Binding-site contacts:
Ligand atom O3 contacts residue PHE142 of chain 1.E at 3.6 Å.
Ligand atom C4 contacts residue GLN133 of chain 1.E at 3.7 Å.
Ligand atom CAH contacts residue TYR48 of chain 1.E at 3.6 Å (hydrophobic).
Ligand atom CAJ contacts residue TYR48 of chain 1.E at 3.4 Å (hydrophobic).
Ligand atom O2 contacts residue ILE13 of chain 1.E at 3.5 Å.
Ligand atom CAG contacts residue TYR48 of chain 1.E at 3.8 Å (hydrophobic).
Ligand atom O6 contacts residue ASP54 of chain 1.E at 2.6 Å (salt-bridge).
Ligand atom C4 contacts residue ASP54 of chain 1.E at 3.4 Å.
Ligand atom C2 contacts residue PHE1 of chain 1.E at 3.6 Å (hydrophobic).
Ligand atom CAL contacts residue TYR48 of chain 1.E at 3.6 Å (hydrophobic).
Ligand atom O3 contacts residue ASN135 of chain 1.E at 3.6 Å (h-bond).
Ligand atom O6 contacts residue PHE1 of chain 1.E at 2.7 Å (h-bond).
Ligand atom C6 contacts residue ASP54 of chain 1.E at 3.5 Å.
Ligand atom CAE contacts residue ILE52 of chain 1.E at 3.6 Å (hydrophobic).
Ligand atom FAL contacts residue ILE52 of chain 1.E at 3.2 Å.
Ligand atom CAF contacts residue ILE52 of chain 1.E at 3.6 Å (hydrophobic).
Ligand atom C6 contacts residue ASN46 of chain 1.E at 3.4 Å.
Ligand atom C5 contacts residue PHE1 of chain 1.E at 3.6 Å (hydrophobic).
Ligand atom FAK contacts residue TYR48 of chain 1.E at 3.6 Å.
Ligand atom C4 contacts residue PHE1 of chain 1.E at 3.6 Å (hydrophobic).
Ligand atom C1 contacts residue PHE1 of chain 1.E at 3.6 Å (hydrophobic).
Ligand atom FAI contacts residue TYR48 of chain 1.E at 3.7 Å.
Ligand atom FAJ contacts residue TYR48 of chain 1.E at 3.3 Å.
Ligand atom O4 contacts residue ASN135 of chain 1.E at 3.0 Å (h-bond).
Ligand atom O6 contacts residue ASN46 of chain 1.E at 3.2 Å (h-bond).
Ligand atom O4 contacts residue ASP54 of chain 1.E at 2.6 Å (salt-bridge).
Ligand atom O3 contacts residue GLN133 of chain 1.E at 3.0 Å (h-bond).
Ligand atom C3 contacts residue ASP140 of chain 1.E at 3.4 Å.
Ligand atom O3 contacts residue ASP140 of chain 1.E at 2.9 Å (salt-bridge).
Ligand atom FAK contacts residue THR51 of chain 1.E at 3.6 Å.
Ligand atom C6 contacts residue ASP47 of chain 1.E at 3.6 Å.
Ligand atom O5 contacts residue PHE1 of chain 1.E at 3.0 Å (h-bond).
Ligand atom O4 contacts residue ILE52 of chain 1.E at 3.5 Å.
Ligand atom C6 contacts residue PHE1 of chain 1.E at 3.6 Å (hydrophobic).
Ligand atom O6 contacts residue ASP47 of chain 1.E at 2.9 Å (salt-bridge).
Ligand atom O4 contacts residue GLN133 of chain 1.E at 3.5 Å (h-bond).
Ligand atom O5 contacts residue ASP47 of chain 1.E at 3.7 Å.
Ligand atom CAK contacts residue TYR48 of chain 1.E at 3.6 Å (hydrophobic).
Ligand atom O2 contacts residue PHE1 of chain 1.E at 2.7 Å (h-bond).
Ligand atom CAI contacts residue TYR48 of chain 1.E at 3.4 Å (hydrophobic).

A small-molecule ligand and the protein it binds are described below.
Small molecule (SMILES): OC[C@H]1O[C@H](Oc2ccc(-c3c(F)c(F)c(F)c(F)c3F)cc2)[C@@H](O)[C@@H](O)[C@@H]1O

Sequence of chain 1.E:
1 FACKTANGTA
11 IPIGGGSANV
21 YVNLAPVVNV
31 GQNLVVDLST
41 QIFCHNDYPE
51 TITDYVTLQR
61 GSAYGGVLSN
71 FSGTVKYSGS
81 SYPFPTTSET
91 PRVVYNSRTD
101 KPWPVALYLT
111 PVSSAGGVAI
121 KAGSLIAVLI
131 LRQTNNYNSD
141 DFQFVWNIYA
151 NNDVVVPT